This protein binds this small molecule.
Small molecule (SMILES): O=C(N[C@H](CO)[C@H](O)c1ccc([N+](=O)[O-])cc1)C(Cl)Cl

Sequence of chain 1.F:
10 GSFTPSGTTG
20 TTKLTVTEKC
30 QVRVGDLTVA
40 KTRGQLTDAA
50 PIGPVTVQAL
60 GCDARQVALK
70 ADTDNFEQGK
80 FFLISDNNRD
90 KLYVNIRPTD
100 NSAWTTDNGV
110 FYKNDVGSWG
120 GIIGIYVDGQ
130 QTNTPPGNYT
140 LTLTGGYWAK

Binding-site contacts:
Ligand atom O9B contacts residue PRO53 of chain 1.F at 3.9 Å.
Ligand atom C2 contacts residue GLY52 of chain 1.F at 4.3 Å.
Ligand atom N2 contacts residue PRO50 of chain 1.F at 4.3 Å.
Ligand atom C1 contacts residue PRO50 of chain 1.F at 4.2 Å (hydrophobic).
Ligand atom C8 contacts residue PRO53 of chain 1.F at 3.9 Å (hydrophobic).
Ligand atom O2 contacts residue PRO50 of chain 1.F at 4.0 Å.
Ligand atom C1 contacts residue TYR125 of chain 1.F at 3.6 Å (hydrophobic).
Ligand atom C1 contacts residue GLY52 of chain 1.F at 4.3 Å.
Ligand atom CL1 contacts residue GLY123 of chain 1.F at 3.6 Å.
Ligand atom C1 contacts residue PRO53 of chain 1.F at 4.4 Å (hydrophobic).
Ligand atom O9A contacts residue ILE121 of chain 1.F at 3.5 Å.
Ligand atom CL2 contacts residue PRO53 of chain 1.F at 3.7 Å.
Ligand atom CL2 contacts residue GLY123 of chain 1.F at 3.7 Å.
Ligand atom CL1 contacts residue PRO53 of chain 1.F at 4.1 Å.
Ligand atom CL2 contacts residue TYR125 of chain 1.F at 3.9 Å.
Ligand atom O2 contacts residue PRO53 of chain 1.F at 3.2 Å.
Ligand atom CL1 contacts residue ILE124 of chain 1.F at 3.4 Å.
Ligand atom C4 contacts residue PRO50 of chain 1.F at 4.3 Å (hydrophobic).
Ligand atom CL1 contacts residue TYR125 of chain 1.F at 3.6 Å.
Ligand atom N9 contacts residue PRO53 of chain 1.F at 4.1 Å.
Ligand atom C1 contacts residue GLY123 of chain 1.F at 4.3 Å.
Ligand atom C2 contacts residue PRO53 of chain 1.F at 4.0 Å (hydrophobic).
Ligand atom CL2 contacts residue ILE121 of chain 1.F at 3.9 Å.
Ligand atom CL1 contacts residue PRO50 of chain 1.F at 3.8 Å.
Ligand atom C2 contacts residue PRO50 of chain 1.F at 4.0 Å (hydrophobic).
Ligand atom CL1 contacts residue GLY52 of chain 1.F at 3.2 Å.
Ligand atom CL1 contacts residue ILE51 of chain 1.F at 4.2 Å.
Ligand atom C9 contacts residue PRO53 of chain 1.F at 4.1 Å (hydrophobic).
Ligand atom O4 contacts residue PRO50 of chain 1.F at 3.6 Å.
Ligand atom O2 contacts residue GLY52 of chain 1.F at 3.4 Å.
Ligand atom N9 contacts residue ILE121 of chain 1.F at 4.3 Å.
Ligand atom CL2 contacts residue THR98 of chain 1.F at 4.0 Å.